The small molecule below binds the protein below.
Small molecule (SMILES): OC[C@H]1O[C@H](O)[C@H](O)[C@@H](O)[C@@H]1O

Binding-site contacts:
Ligand atom O2 contacts residue ASN162 of chain 1.A at 3.2 Å (h-bond).
Ligand atom O2 contacts residue GLU377 of chain 1.A at 3.6 Å.
Ligand atom C3 contacts residue GLU377 of chain 1.A at 3.4 Å.
Ligand atom C2 contacts residue HIS161 of chain 1.A at 3.2 Å.
Ligand atom O6 contacts residue VAL22 of chain 1.A at 3.8 Å.
Ligand atom O1 contacts residue ADP1 of chain 1.C at 3.0 Å (h-bond).
Ligand atom C1 contacts residue 2501 of chain 1.D at 3.3 Å.
Ligand atom C6 contacts residue GLY18 of chain 1.A at 3.5 Å.
Ligand atom C1 contacts residue HIS161 of chain 1.A at 2.9 Å.
Ligand atom O3 contacts residue GLY380 of chain 1.A at 2.9 Å (h-bond).
Ligand atom C6 contacts residue ASN246 of chain 1.A at 3.4 Å.
Ligand atom O2 contacts residue PRO378 of chain 1.A at 3.7 Å.
Ligand atom O4 contacts residue CYS379 of chain 1.A at 3.4 Å.
Ligand atom C2 contacts residue ADP1 of chain 1.C at 3.5 Å.
Ligand atom O5 contacts residue HIS161 of chain 1.A at 3.5 Å (h-bond).
Ligand atom O2 contacts residue ADP1 of chain 1.C at 2.6 Å (h-bond).
Ligand atom C4 contacts residue ADP1 of chain 1.C at 3.1 Å.
Ligand atom O3 contacts residue PRO378 of chain 1.A at 3.5 Å.
Ligand atom O3 contacts residue ADP1 of chain 1.C at 3.7 Å.
Ligand atom O1 contacts residue 2501 of chain 1.D at 2.4 Å (h-bond).
Ligand atom C1 contacts residue ADP1 of chain 1.C at 3.6 Å.
Ligand atom O6 contacts residue ASN246 of chain 1.A at 2.9 Å (h-bond).
Ligand atom C2 contacts residue PRO378 of chain 1.A at 3.7 Å (hydrophobic).
Ligand atom O6 contacts residue HIS161 of chain 1.A at 2.8 Å (h-bond).
Ligand atom O4 contacts residue LEU381 of chain 1.A at 3.7 Å.
Ligand atom C3 contacts residue ADP1 of chain 1.C at 3.1 Å.
Ligand atom O3 contacts residue CYS379 of chain 1.A at 3.0 Å (h-bond).
Ligand atom C5 contacts residue 2501 of chain 1.D at 3.6 Å.
Ligand atom O5 contacts residue 2501 of chain 1.D at 3.1 Å (h-bond).
Ligand atom C5 contacts residue ADP1 of chain 1.C at 3.3 Å.
Ligand atom C4 contacts residue GLY380 of chain 1.A at 3.8 Å.
Ligand atom O6 contacts residue VAL211 of chain 1.A at 3.4 Å.
Ligand atom C6 contacts residue HIS161 of chain 1.A at 3.7 Å.
Ligand atom O4 contacts residue ADP1 of chain 1.C at 2.4 Å (h-bond).
Ligand atom O2 contacts residue GLN304 of chain 1.A at 3.2 Å (h-bond).
Ligand atom O3 contacts residue GLU377 of chain 1.A at 2.5 Å (salt-bridge).
Ligand atom O5 contacts residue ADP1 of chain 1.C at 3.8 Å.
Ligand atom O4 contacts residue GLY380 of chain 1.A at 2.9 Å (h-bond).
Ligand atom C3 contacts residue GLY380 of chain 1.A at 3.8 Å.
Ligand atom C6 contacts residue LEU19 of chain 1.A at 3.7 Å (hydrophobic).

Sequence of chain 1.A:
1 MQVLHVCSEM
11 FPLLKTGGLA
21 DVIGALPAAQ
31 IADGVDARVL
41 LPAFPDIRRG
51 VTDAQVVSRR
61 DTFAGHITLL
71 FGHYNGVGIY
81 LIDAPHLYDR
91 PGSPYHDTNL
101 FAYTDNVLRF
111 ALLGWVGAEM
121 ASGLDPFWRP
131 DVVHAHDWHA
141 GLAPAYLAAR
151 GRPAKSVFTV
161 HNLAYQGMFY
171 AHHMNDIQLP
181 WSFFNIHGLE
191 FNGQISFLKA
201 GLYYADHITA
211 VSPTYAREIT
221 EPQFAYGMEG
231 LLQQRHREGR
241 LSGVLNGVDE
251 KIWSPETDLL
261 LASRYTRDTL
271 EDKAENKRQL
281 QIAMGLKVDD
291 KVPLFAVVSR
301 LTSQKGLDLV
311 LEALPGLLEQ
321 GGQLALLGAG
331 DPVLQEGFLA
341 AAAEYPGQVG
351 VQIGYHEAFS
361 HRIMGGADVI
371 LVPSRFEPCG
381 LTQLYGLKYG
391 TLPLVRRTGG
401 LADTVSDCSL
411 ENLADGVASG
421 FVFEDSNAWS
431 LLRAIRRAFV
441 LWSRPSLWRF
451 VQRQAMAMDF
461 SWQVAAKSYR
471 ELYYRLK